Sequence of chain 1.F:
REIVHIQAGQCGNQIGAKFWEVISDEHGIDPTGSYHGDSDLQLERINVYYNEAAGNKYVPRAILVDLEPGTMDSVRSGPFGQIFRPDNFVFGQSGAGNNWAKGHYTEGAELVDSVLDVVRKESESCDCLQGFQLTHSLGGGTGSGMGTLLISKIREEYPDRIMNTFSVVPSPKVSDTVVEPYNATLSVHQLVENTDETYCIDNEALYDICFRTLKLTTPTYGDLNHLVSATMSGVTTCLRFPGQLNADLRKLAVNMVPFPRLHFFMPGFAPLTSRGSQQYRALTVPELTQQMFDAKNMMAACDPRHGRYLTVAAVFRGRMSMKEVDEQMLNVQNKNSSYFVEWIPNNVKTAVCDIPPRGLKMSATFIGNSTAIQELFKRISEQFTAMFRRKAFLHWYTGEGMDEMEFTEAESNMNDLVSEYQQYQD

Binding-site contacts:
Ligand atom PB contacts residue MG1 of chain 1.DA at 3.7 Å.
Ligand atom O2G contacts residue MG1 of chain 1.DA at 2.5 Å.
Ligand atom O2B contacts residue GLY10 of chain 1.F at 3.7 Å.
Ligand atom N3 contacts residue ASN204 of chain 1.F at 3.0 Å (h-bond).
Ligand atom N2 contacts residue ASN226 of chain 1.F at 2.9 Å (h-bond).
Ligand atom C2 contacts residue ASN204 of chain 1.F at 3.4 Å.
Ligand atom O3B contacts residue THR143 of chain 1.F at 3.1 Å (h-bond).
Ligand atom N1 contacts residue ASN226 of chain 1.F at 2.7 Å (h-bond).
Ligand atom O2B contacts residue MG1 of chain 1.DA at 2.4 Å.
Ligand atom O6 contacts residue GLN15 of chain 1.F at 2.5 Å (h-bond).
Ligand atom N3 contacts residue VAL169 of chain 1.F at 3.8 Å.
Ligand atom O1B contacts residue GLY10 of chain 1.F at 3.2 Å.
Ligand atom O2A contacts residue GLN11 of chain 1.F at 3.1 Å.
Ligand atom C4' contacts residue SER138 of chain 1.F at 3.2 Å.
Ligand atom O1A contacts residue GLN11 of chain 1.F at 3.5 Å (h-bond).
Ligand atom PG contacts residue MG1 of chain 1.DA at 3.5 Å.
Ligand atom O1B contacts residue THR143 of chain 1.F at 2.7 Å (h-bond).
Ligand atom O3' contacts residue GLU181 of chain 1.F at 3.3 Å (salt-bridge).
Ligand atom N1 contacts residue TYR222 of chain 1.F at 3.2 Å.
Ligand atom O1B contacts residue GLY144 of chain 1.F at 2.7 Å (h-bond).
Ligand atom O2B contacts residue GLN11 of chain 1.F at 3.2 Å (h-bond).
Ligand atom PB contacts residue GLY10 of chain 1.F at 3.9 Å.
Ligand atom O1G contacts residue THR143 of chain 1.F at 3.4 Å.
Ligand atom O3G contacts residue GLY142 of chain 1.F at 3.0 Å (h-bond).
Ligand atom O1G contacts residue ALA97 of chain 1.F at 3.0 Å (h-bond).
Ligand atom C2 contacts residue ASN226 of chain 1.F at 3.6 Å.
Ligand atom O3G contacts residue ASN99 of chain 1.F at 2.9 Å (h-bond).
Ligand atom O6 contacts residue ASN226 of chain 1.F at 3.1 Å (h-bond).
Ligand atom PB contacts residue THR143 of chain 1.F at 3.3 Å.
Ligand atom C6 contacts residue GLN15 of chain 1.F at 3.6 Å.
Ligand atom O3B contacts residue MG1 of chain 1.DA at 3.8 Å.
Ligand atom PG contacts residue GLY142 of chain 1.F at 3.9 Å.
Ligand atom C2 contacts residue TYR222 of chain 1.F at 3.6 Å (hydrophobic).
Ligand atom C6 contacts residue TYR222 of chain 1.F at 3.7 Å (hydrophobic).
Ligand atom C6 contacts residue ASN226 of chain 1.F at 3.3 Å.
Ligand atom O1A contacts residue CYS12 of chain 1.F at 3.3 Å (h-bond).
Ligand atom O6 contacts residue TYR222 of chain 1.F at 3.8 Å.
Ligand atom O4' contacts residue SER138 of chain 1.F at 3.3 Å (h-bond).
Ligand atom O3B contacts residue GLY142 of chain 1.F at 3.5 Å (h-bond).
Ligand atom N2 contacts residue ASN204 of chain 1.F at 2.6 Å (h-bond).

A small-molecule ligand and the protein it binds are described below.
Small molecule (SMILES): Nc1nc2c(ncn2[C@@H]2O[C@H](CO[P](=O)(O)C[P](=O)(O)OP(=O)(O)O)[C@@H](O)[C@H]2O)c(=O)[nH]1